Binding-site contacts:
Ligand atom O6' contacts residue HIS169 of chain 1.A at 2.9 Å (h-bond).
Ligand atom C6 contacts residue THR322 of chain 1.A at 3.5 Å.
Ligand atom O2A contacts residue ASN389 of chain 1.A at 3.3 Å.
Ligand atom C2D contacts residue GLU394 of chain 1.A at 3.4 Å.
Ligand atom O6' contacts residue ILE248 of chain 1.A at 3.6 Å.
Ligand atom O2B contacts residue ARG287 of chain 1.A at 2.9 Å (salt-bridge).
Ligand atom C8 contacts residue VAL285 of chain 1.A at 3.6 Å (hydrophobic).
Ligand atom N3 contacts residue LEU369 of chain 1.A at 3.7 Å.
Ligand atom N6 contacts residue ARG362 of chain 1.A at 3.6 Å (salt-bridge).
Ligand atom O2' contacts residue ASP386 of chain 1.A at 3.5 Å (salt-bridge).
Ligand atom O3' contacts residue ASP386 of chain 1.A at 2.7 Å (salt-bridge).
Ligand atom O1B contacts residue LYS292 of chain 1.A at 2.9 Å (salt-bridge).
Ligand atom O2D contacts residue GLU394 of chain 1.A at 2.5 Å (salt-bridge).
Ligand atom O6' contacts residue HIS200 of chain 1.A at 3.3 Å (h-bond).
Ligand atom C3D contacts residue GLU394 of chain 1.A at 3.6 Å.
Ligand atom O1A contacts residue LYS292 of chain 1.A at 2.8 Å (salt-bridge).
Ligand atom O3' contacts residue GLY387 of chain 1.A at 3.1 Å (h-bond).
Ligand atom O2D contacts residue LEU369 of chain 1.A at 3.6 Å.
Ligand atom O4' contacts residue MET388 of chain 1.A at 3.5 Å.
Ligand atom C2' contacts residue HIS169 of chain 1.A at 3.6 Å.
Ligand atom O2' contacts residue TRP100 of chain 1.A at 3.6 Å.
Ligand atom N7 contacts residue ASP286 of chain 1.A at 3.4 Å.
Ligand atom O2A contacts residue LEU390 of chain 1.A at 2.7 Å (h-bond).
Ligand atom O3' contacts residue ASN389 of chain 1.A at 3.3 Å (h-bond).
Ligand atom C2D contacts residue VAL391 of chain 1.A at 3.6 Å (hydrophobic).
Ligand atom O4' contacts residue ASN389 of chain 1.A at 2.8 Å (h-bond).
Ligand atom O3D contacts residue GLU394 of chain 1.A at 2.7 Å (salt-bridge).
Ligand atom C2 contacts residue VAL364 of chain 1.A at 3.2 Å (hydrophobic).
Ligand atom C3' contacts residue ASP386 of chain 1.A at 3.6 Å.
Ligand atom O3' contacts residue MET388 of chain 1.A at 2.9 Å (h-bond).
Ligand atom C5 contacts residue THR322 of chain 1.A at 3.6 Å.
Ligand atom O2D contacts residue ARG366 of chain 1.A at 3.1 Å (salt-bridge).
Ligand atom N7 contacts residue ARG287 of chain 1.A at 3.7 Å.
Ligand atom N6 contacts residue THR322 of chain 1.A at 3.4 Å.
Ligand atom N1 contacts residue VAL364 of chain 1.A at 2.9 Å (h-bond).
Ligand atom N7 contacts residue VAL285 of chain 1.A at 3.3 Å.
Ligand atom O4' contacts residue LEU390 of chain 1.A at 3.5 Å (h-bond).
Ligand atom O1B contacts residue ARG287 of chain 1.A at 3.1 Å (salt-bridge).
Ligand atom N6 contacts residue LEU320 of chain 1.A at 3.3 Å (h-bond).
Ligand atom N7 contacts residue THR322 of chain 1.A at 3.6 Å.

A protein and the small-molecule ligand that binds it are described below.
Small molecule (SMILES): Nc1ncnc2c1ncn2[C@@H]1O[C@H](CO[P](=O)(O)O[P](=O)(O)O[C@H]2O[C@H](CO)[C@@H](O)[C@H](O)[C@H]2O)[C@@H](O)[C@H]1O

Sequence of chain 1.A:
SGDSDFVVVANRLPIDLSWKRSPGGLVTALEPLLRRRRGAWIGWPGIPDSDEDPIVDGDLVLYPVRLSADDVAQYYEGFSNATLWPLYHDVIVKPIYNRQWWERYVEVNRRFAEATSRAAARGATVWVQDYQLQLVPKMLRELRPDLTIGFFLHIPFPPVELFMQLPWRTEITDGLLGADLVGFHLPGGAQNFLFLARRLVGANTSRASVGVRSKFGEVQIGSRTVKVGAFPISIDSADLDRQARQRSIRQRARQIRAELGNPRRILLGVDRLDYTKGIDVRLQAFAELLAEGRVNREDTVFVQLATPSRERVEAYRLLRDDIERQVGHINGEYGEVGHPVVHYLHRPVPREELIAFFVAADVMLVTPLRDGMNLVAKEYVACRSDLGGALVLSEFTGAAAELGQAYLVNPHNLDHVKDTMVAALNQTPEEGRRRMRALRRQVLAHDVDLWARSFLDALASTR